Sequence of chain 1.C:
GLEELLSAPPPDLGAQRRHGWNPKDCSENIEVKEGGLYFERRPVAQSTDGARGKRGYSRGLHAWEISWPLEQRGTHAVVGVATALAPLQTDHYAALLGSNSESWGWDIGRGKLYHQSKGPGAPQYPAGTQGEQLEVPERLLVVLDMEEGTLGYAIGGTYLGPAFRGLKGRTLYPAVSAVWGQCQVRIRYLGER

The small molecule below binds the protein below.
Small molecule (SMILES): CC[C@H](C)[C@@H]1NC(=O)[C@H](CC(=O)O)NC(=O)CNC(=O)[C@H](CCCN=C(N)N)NC(=O)[C@H](CCC(=O)O)NC(=O)[C@H](C(C)C)NC(=O)[C@H](CC(N)=O)NC(=O)[C@H](CC(N)=O)NC(=O)[C@H](CC(N)=O)NC1=O

Binding-site contacts:
Ligand atom OD1 contacts residue THR83 of chain 1.C at 2.9 Å (h-bond).
Ligand atom OD1 contacts residue GLY82 of chain 1.C at 3.2 Å.
Ligand atom OD1 contacts residue VAL187 of chain 1.C at 3.6 Å.
Ligand atom CG2 contacts residue PRO51 of chain 1.C at 3.4 Å (hydrophobic).
Ligand atom ND2 contacts residue ARG49 of chain 1.C at 3.5 Å (salt-bridge).
Ligand atom OD2 contacts residue GLN54 of chain 1.C at 3.5 Å (h-bond).
Ligand atom OD1 contacts residue ARG49 of chain 1.C at 2.9 Å (salt-bridge).
Ligand atom ND2 contacts residue THR83 of chain 1.C at 2.9 Å (h-bond).
Ligand atom CA contacts residue TRP188 of chain 1.C at 3.6 Å (hydrophobic).
Ligand atom OD1 contacts residue VAL52 of chain 1.C at 3.4 Å (h-bond).
Ligand atom OD1 contacts residue PRO51 of chain 1.C at 3.2 Å.
Ligand atom CB contacts residue PRO51 of chain 1.C at 3.7 Å (hydrophobic).
Ligand atom O contacts residue VAL187 of chain 1.C at 3.5 Å (h-bond).
Ligand atom C contacts residue TRP188 of chain 1.C at 3.5 Å (hydrophobic).
Ligand atom CB contacts residue ALA53 of chain 1.C at 3.6 Å (hydrophobic).
Ligand atom CG1 contacts residue PRO51 of chain 1.C at 3.5 Å (hydrophobic).
Ligand atom CG contacts residue TYR101 of chain 1.C at 3.7 Å (hydrophobic).
Ligand atom CG contacts residue TYR101 of chain 1.C at 3.5 Å (hydrophobic).
Ligand atom CB contacts residue VAL52 of chain 1.C at 3.5 Å (hydrophobic).
Ligand atom OD2 contacts residue TYR101 of chain 1.C at 2.6 Å (h-bond).
Ligand atom CB contacts residue TRP188 of chain 1.C at 3.5 Å (hydrophobic).
Ligand atom OD1 contacts residue GLY189 of chain 1.C at 3.2 Å.
Ligand atom O contacts residue TRP188 of chain 1.C at 3.3 Å.
Ligand atom CG contacts residue THR83 of chain 1.C at 3.6 Å.
Ligand atom CA contacts residue PRO51 of chain 1.C at 3.5 Å (hydrophobic).
Ligand atom CB contacts residue PRO51 of chain 1.C at 3.5 Å (hydrophobic).
Ligand atom CB contacts residue VAL187 of chain 1.C at 3.4 Å (hydrophobic).
Ligand atom C contacts residue PRO51 of chain 1.C at 3.7 Å (hydrophobic).
Ligand atom CB contacts residue TYR101 of chain 1.C at 3.6 Å (hydrophobic).
Ligand atom CG contacts residue VAL52 of chain 1.C at 3.1 Å (hydrophobic).
Ligand atom O contacts residue ALA53 of chain 1.C at 3.5 Å.
Ligand atom CG contacts residue VAL187 of chain 1.C at 3.6 Å (hydrophobic).
Ligand atom ND2 contacts residue TYR101 of chain 1.C at 2.9 Å (h-bond).
Ligand atom ND2 contacts residue VAL187 of chain 1.C at 3.0 Å (h-bond).
Ligand atom O contacts residue GLY189 of chain 1.C at 2.8 Å (h-bond).
Ligand atom ND2 contacts residue GLY189 of chain 1.C at 2.9 Å (h-bond).
Ligand atom CG contacts residue ARG49 of chain 1.C at 3.7 Å.
Ligand atom O contacts residue TYR101 of chain 1.C at 3.6 Å (h-bond).
Ligand atom ND2 contacts residue VAL52 of chain 1.C at 3.3 Å (h-bond).
Ligand atom N contacts residue PRO51 of chain 1.C at 2.9 Å (h-bond).